Sequence of chain 1.C:
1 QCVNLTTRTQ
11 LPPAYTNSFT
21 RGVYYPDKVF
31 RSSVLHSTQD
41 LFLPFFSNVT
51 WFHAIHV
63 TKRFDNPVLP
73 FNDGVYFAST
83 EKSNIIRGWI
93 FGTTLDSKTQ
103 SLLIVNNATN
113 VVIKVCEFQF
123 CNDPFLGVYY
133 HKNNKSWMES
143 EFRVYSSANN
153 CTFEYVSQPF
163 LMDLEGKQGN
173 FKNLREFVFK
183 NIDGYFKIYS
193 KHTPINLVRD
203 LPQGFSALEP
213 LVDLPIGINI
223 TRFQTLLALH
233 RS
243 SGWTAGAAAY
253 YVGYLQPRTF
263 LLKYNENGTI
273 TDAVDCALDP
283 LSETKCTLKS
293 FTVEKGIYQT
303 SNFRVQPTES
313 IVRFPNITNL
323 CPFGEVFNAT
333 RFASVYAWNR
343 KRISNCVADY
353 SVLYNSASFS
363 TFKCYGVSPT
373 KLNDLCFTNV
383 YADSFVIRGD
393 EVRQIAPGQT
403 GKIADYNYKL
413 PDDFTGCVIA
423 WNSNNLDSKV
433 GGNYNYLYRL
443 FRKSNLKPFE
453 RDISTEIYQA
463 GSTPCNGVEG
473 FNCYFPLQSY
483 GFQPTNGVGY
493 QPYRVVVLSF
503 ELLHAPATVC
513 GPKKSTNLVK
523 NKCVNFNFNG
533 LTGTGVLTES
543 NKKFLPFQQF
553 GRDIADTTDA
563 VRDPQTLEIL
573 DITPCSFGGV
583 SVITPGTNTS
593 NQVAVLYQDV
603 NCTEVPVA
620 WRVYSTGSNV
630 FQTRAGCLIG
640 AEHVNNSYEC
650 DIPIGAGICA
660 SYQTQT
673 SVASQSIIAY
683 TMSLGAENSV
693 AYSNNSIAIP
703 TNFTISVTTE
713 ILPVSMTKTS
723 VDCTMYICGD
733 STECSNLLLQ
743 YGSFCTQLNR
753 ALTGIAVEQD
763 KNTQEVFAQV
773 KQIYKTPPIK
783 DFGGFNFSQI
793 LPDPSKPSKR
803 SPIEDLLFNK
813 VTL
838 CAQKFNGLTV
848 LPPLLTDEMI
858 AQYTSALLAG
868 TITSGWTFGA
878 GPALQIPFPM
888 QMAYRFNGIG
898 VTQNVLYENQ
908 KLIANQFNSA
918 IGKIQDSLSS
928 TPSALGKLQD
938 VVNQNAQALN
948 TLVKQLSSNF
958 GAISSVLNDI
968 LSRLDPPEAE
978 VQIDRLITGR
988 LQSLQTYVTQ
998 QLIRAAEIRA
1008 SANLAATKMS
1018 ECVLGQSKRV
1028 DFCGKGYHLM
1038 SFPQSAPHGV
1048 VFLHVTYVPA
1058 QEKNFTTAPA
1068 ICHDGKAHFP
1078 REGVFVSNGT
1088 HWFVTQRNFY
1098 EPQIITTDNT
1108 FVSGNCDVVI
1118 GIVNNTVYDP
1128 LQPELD

Binding-site contacts:
Ligand atom C4 contacts residue ASN48 of chain 1.C at 4.2 Å.
Ligand atom O5 contacts residue ASN48 of chain 1.C at 2.4 Å (h-bond).
Ligand atom C3 contacts residue ASN48 of chain 1.C at 3.8 Å.
Ligand atom C2 contacts residue ASN48 of chain 1.C at 2.5 Å.
Ligand atom C1 contacts residue ASN48 of chain 1.C at 1.4 Å.
Ligand atom C8 contacts residue PHE46 of chain 1.C at 4.5 Å (hydrophobic).
Ligand atom C7 contacts residue ASN17 of chain 1.C at 4.5 Å.
Ligand atom C8 contacts residue ASN17 of chain 1.C at 3.2 Å.
Ligand atom C7 contacts residue ASN48 of chain 1.C at 4.0 Å.
Ligand atom C5 contacts residue ASN48 of chain 1.C at 3.7 Å.
Ligand atom N2 contacts residue ASN48 of chain 1.C at 2.9 Å (h-bond).

A small-molecule ligand and the protein it binds are described below.
Small molecule (SMILES): CC(=O)N[C@@H]1[C@@H](O)[C@H](O)[C@@H](CO)O[C@H]1O